A protein and the small-molecule ligand that binds it are described below.
Small molecule (SMILES): O=[N+]([O-])c1ccc(Cc2ccncc2)cc1

Sequence of chain 1.C:
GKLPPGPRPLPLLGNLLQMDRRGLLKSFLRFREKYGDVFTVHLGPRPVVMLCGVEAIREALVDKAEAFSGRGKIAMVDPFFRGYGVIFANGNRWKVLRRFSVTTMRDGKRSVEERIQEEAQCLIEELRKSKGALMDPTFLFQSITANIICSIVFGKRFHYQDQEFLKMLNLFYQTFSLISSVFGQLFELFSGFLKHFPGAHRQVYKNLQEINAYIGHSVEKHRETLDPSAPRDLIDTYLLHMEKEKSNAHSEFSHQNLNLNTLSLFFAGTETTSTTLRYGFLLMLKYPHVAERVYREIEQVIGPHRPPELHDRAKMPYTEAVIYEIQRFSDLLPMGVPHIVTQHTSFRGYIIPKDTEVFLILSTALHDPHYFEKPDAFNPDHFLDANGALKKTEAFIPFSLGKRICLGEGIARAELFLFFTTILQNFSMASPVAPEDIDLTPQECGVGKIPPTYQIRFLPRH

Binding-site contacts:
Ligand atom NAL contacts residue THR283 of chain 1.C at 3.9 Å.
Ligand atom CAK contacts residue THR283 of chain 1.C at 4.1 Å.
Ligand atom NAL contacts residue LEU344 of chain 1.C at 4.3 Å.
Ligand atom CAC contacts residue HEM1 of chain 1.N at 3.1 Å.
Ligand atom NAL contacts residue ALA279 of chain 1.C at 3.8 Å.
Ligand atom CAC contacts residue ALA279 of chain 1.C at 4.3 Å (hydrophobic).
Ligand atom CAM contacts residue ALA279 of chain 1.C at 4.2 Å (hydrophobic).
Ligand atom CAM contacts residue THR283 of chain 1.C at 3.8 Å.
Ligand atom NAL contacts residue HEM1 of chain 1.N at 2.4 Å.
Ligand atom CAK contacts residue LEU344 of chain 1.C at 4.3 Å (hydrophobic).
Ligand atom CAD contacts residue HEM1 of chain 1.N at 3.1 Å.
Ligand atom CAD contacts residue THR283 of chain 1.C at 2.9 Å.
Ligand atom CAF contacts residue THR283 of chain 1.C at 3.0 Å.
Ligand atom CAE contacts residue HEM1 of chain 1.N at 4.4 Å.
Ligand atom CAF contacts residue ALA279 of chain 1.C at 3.6 Å (hydrophobic).
Ligand atom CAC contacts residue LEU344 of chain 1.C at 3.6 Å (hydrophobic).
Ligand atom CAM contacts residue LEU344 of chain 1.C at 4.0 Å (hydrophobic).
Ligand atom CAE contacts residue LEU344 of chain 1.C at 3.4 Å (hydrophobic).
Ligand atom CAD contacts residue ALA279 of chain 1.C at 3.4 Å (hydrophobic).
Ligand atom CAF contacts residue HEM1 of chain 1.N at 4.5 Å.
Ligand atom CAK contacts residue PHE187 of chain 1.C at 3.6 Å (hydrophobic).